This small molecule binds to this protein.
Small molecule (SMILES): CC(=O)N[C@@H]1[C@@H](O)[C@H](O)[C@@H](CO)O[C@H]1O

Binding-site contacts:
Ligand atom O5 contacts residue ILE58 of chain 1.GA at 3.3 Å.
Ligand atom C5 contacts residue ILE58 of chain 1.GA at 4.2 Å (hydrophobic).
Ligand atom C2 contacts residue ASN88 of chain 1.GA at 2.6 Å.
Ligand atom O7 contacts residue ARG56 of chain 1.GA at 2.4 Å (salt-bridge).
Ligand atom N2 contacts residue ARG56 of chain 1.GA at 3.5 Å (salt-bridge).
Ligand atom C1 contacts residue ASN88 of chain 1.GA at 1.4 Å.
Ligand atom C6 contacts residue GLU105 of chain 1.GA at 3.2 Å.
Ligand atom C8 contacts residue ARG56 of chain 1.GA at 3.8 Å.
Ligand atom C1 contacts residue GLU105 of chain 1.GA at 3.5 Å.
Ligand atom O3 contacts residue ARG56 of chain 1.GA at 4.3 Å.
Ligand atom O5 contacts residue GLU105 of chain 1.GA at 2.8 Å (salt-bridge).
Ligand atom C1 contacts residue ARG56 of chain 1.GA at 4.1 Å.
Ligand atom C4 contacts residue ASN88 of chain 1.GA at 4.3 Å.
Ligand atom C5 contacts residue ASN88 of chain 1.GA at 3.7 Å.
Ligand atom C2 contacts residue ILE58 of chain 1.GA at 4.4 Å (hydrophobic).
Ligand atom C2 contacts residue ARG56 of chain 1.GA at 3.3 Å.
Ligand atom C7 contacts residue ASN88 of chain 1.GA at 2.9 Å.
Ligand atom C6 contacts residue ILE58 of chain 1.GA at 4.2 Å (hydrophobic).
Ligand atom C8 contacts residue GLY89 of chain 1.GA at 4.4 Å.
Ligand atom O6 contacts residue NAG2 of chain 1.HE at 3.4 Å (h-bond).
Ligand atom O6 contacts residue GLU105 of chain 1.GA at 2.8 Å (salt-bridge).
Ligand atom C1 contacts residue ILE58 of chain 1.GA at 4.0 Å (hydrophobic).
Ligand atom C3 contacts residue ARG56 of chain 1.GA at 4.3 Å.
Ligand atom O7 contacts residue ASN88 of chain 1.GA at 2.9 Å (h-bond).
Ligand atom C8 contacts residue ASN88 of chain 1.GA at 3.4 Å.
Ligand atom C7 contacts residue ARG56 of chain 1.GA at 3.1 Å.
Ligand atom N2 contacts residue ASN88 of chain 1.GA at 2.7 Å (h-bond).
Ligand atom O5 contacts residue ASN88 of chain 1.GA at 2.4 Å (h-bond).
Ligand atom C3 contacts residue ASN88 of chain 1.GA at 3.8 Å.
Ligand atom C5 contacts residue GLU105 of chain 1.GA at 3.2 Å.

Sequence of chain 1.GA:
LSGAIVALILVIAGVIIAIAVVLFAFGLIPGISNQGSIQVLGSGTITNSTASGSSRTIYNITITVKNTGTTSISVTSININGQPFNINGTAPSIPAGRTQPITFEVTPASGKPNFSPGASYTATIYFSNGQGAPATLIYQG